This small molecule binds to this protein.
Small molecule (SMILES): CCN(CC)C(=O)[C@@H]1C=C2c3cccc4[nH]cc(c34)C[C@H]2N(C)C1

Binding-site contacts:
Ligand atom N2 contacts residue ASP100 of chain 1.A at 2.8 Å (salt-bridge).
Ligand atom C12 contacts residue TRP243 of chain 1.A at 3.8 Å (hydrophobic).
Ligand atom C12 contacts residue TYR276 of chain 1.A at 4.3 Å (hydrophobic).
Ligand atom C4 contacts residue SER187 of chain 1.A at 4.4 Å.
Ligand atom C18 contacts residue ASP100 of chain 1.A at 4.3 Å.
Ligand atom C20 contacts residue LEU268 of chain 1.A at 4.4 Å (hydrophobic).
Ligand atom N1 contacts residue PHE247 of chain 1.A at 4.3 Å.
Ligand atom C19 contacts residue VAL272 of chain 1.A at 4.4 Å (hydrophobic).
Ligand atom C2 contacts residue ASN250 of chain 1.A at 4.0 Å.
Ligand atom C2 contacts residue PHE246 of chain 1.A at 4.3 Å (hydrophobic).
Ligand atom C16 contacts residue PHE246 of chain 1.A at 4.0 Å (hydrophobic).
Ligand atom C8 contacts residue VAL101 of chain 1.A at 4.1 Å (hydrophobic).
Ligand atom C14 contacts residue ASP100 of chain 1.A at 4.0 Å.
Ligand atom C11 contacts residue PHE246 of chain 1.A at 3.8 Å (hydrophobic).
Ligand atom C6 contacts residue PHE246 of chain 1.A at 4.1 Å (hydrophobic).
Ligand atom C17 contacts residue ASP100 of chain 1.A at 3.8 Å.
Ligand atom O1 contacts residue PHE246 of chain 1.A at 3.2 Å.
Ligand atom C18 contacts residue TRP96 of chain 1.A at 4.0 Å (hydrophobic).
Ligand atom O1 contacts residue VAL272 of chain 1.A at 4.2 Å.
Ligand atom N1 contacts residue GLY186 of chain 1.A at 4.3 Å.
Ligand atom N1 contacts residue ALA190 of chain 1.A at 4.1 Å.
Ligand atom C20 contacts residue VAL272 of chain 1.A at 3.1 Å (hydrophobic).
Ligand atom C12 contacts residue SER104 of chain 1.A at 4.0 Å.
Ligand atom N1 contacts residue THR105 of chain 1.A at 4.1 Å.
Ligand atom C8 contacts residue PHE247 of chain 1.A at 4.4 Å (hydrophobic).
Ligand atom C5 contacts residue ASN250 of chain 1.A at 3.7 Å.
Ligand atom C13 contacts residue VAL272 of chain 1.A at 4.3 Å (hydrophobic).
Ligand atom C13 contacts residue PHE246 of chain 1.A at 3.8 Å (hydrophobic).
Ligand atom C9 contacts residue PHE246 of chain 1.A at 3.7 Å (hydrophobic).
Ligand atom C10 contacts residue PHE246 of chain 1.A at 3.7 Å (hydrophobic).
Ligand atom C11 contacts residue ASP100 of chain 1.A at 4.0 Å.
Ligand atom C15 contacts residue ASP100 of chain 1.A at 3.9 Å.
Ligand atom C8 contacts residue THR105 of chain 1.A at 3.4 Å.
Ligand atom C12 contacts residue ASP100 of chain 1.A at 3.1 Å.
Ligand atom C16 contacts residue VAL272 of chain 1.A at 4.3 Å (hydrophobic).
Ligand atom C18 contacts residue LEU97 of chain 1.A at 4.0 Å (hydrophobic).
Ligand atom C13 contacts residue ASP100 of chain 1.A at 3.5 Å.
Ligand atom N1 contacts residue VAL101 of chain 1.A at 4.2 Å.
Ligand atom C14 contacts residue PHE246 of chain 1.A at 4.1 Å (hydrophobic).
Ligand atom N3 contacts residue VAL272 of chain 1.A at 4.4 Å.

Sequence of chain 1.A:
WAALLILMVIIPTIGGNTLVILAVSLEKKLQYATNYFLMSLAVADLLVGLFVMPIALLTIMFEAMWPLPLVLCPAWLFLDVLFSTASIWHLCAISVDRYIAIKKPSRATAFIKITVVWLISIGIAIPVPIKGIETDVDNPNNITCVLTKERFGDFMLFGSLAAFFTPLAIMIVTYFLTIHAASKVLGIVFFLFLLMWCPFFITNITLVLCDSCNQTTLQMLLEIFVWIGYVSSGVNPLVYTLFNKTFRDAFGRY